Sequence of chain 1.L:
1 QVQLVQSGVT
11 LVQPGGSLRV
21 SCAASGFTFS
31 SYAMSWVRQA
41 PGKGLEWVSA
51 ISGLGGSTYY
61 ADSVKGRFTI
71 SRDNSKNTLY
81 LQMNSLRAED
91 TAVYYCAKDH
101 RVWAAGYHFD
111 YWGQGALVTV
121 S

This small molecule binds to this protein.
Small molecule (SMILES): CC(=O)N[C@H]1[C@H](O[C@H]2[C@H](O)[C@@H](NC(C)=O)CO[C@@H]2CO)O[C@H](CO)[C@@H](O[C@@H]2O[C@H](CO[C@H]3O[C@H](CO)[C@@H](O)[C@H](O)[C@@H]3O)[C@@H](O)[C@H](O[C@H]3O[C@H](CO)[C@@H](O)[C@H](O)[C@@H]3O[C@H]3O[C@H](CO)[C@@H](O)[C@H](O)[C@@H]3O)[C@@H]2O)[C@@H]1O

Sequence of chain 1.J:
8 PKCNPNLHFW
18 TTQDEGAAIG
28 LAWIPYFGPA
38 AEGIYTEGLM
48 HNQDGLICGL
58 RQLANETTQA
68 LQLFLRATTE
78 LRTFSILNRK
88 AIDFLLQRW

Binding-site contacts:
Ligand atom C8 contacts residue ASN62 of chain 1.J at 3.3 Å.
Ligand atom O4 contacts residue SER31 of chain 1.K at 2.8 Å (h-bond).
Ligand atom N2 contacts residue GLU125 of chain 1.I at 4.1 Å.
Ligand atom C1 contacts residue GLU125 of chain 1.I at 4.0 Å.
Ligand atom C4 contacts residue LYS124 of chain 1.I at 3.0 Å.
Ligand atom C3 contacts residue ASN62 of chain 1.J at 3.8 Å.
Ligand atom C3 contacts residue LYS124 of chain 1.I at 3.2 Å.
Ligand atom C5 contacts residue TRP103 of chain 1.L at 4.1 Å (hydrophobic).
Ligand atom O7 contacts residue ASN62 of chain 1.J at 3.9 Å.
Ligand atom O7 contacts residue GLU125 of chain 1.I at 2.8 Å (salt-bridge).
Ligand atom C6 contacts residue SER52 of chain 1.K at 3.3 Å.
Ligand atom C6 contacts residue GLU125 of chain 1.I at 3.0 Å.
Ligand atom O4 contacts residue LYS124 of chain 1.I at 2.7 Å (salt-bridge).
Ligand atom O5 contacts residue TRP103 of chain 1.L at 3.2 Å.
Ligand atom O3 contacts residue GLU125 of chain 1.I at 2.6 Å (salt-bridge).
Ligand atom C1 contacts residue TRP103 of chain 1.L at 3.8 Å (hydrophobic).
Ligand atom O3 contacts residue SER31 of chain 1.K at 3.5 Å (h-bond).
Ligand atom C3 contacts residue GLU125 of chain 1.I at 3.9 Å.
Ligand atom C2 contacts residue ASN62 of chain 1.J at 2.6 Å.
Ligand atom N2 contacts residue ASN62 of chain 1.J at 2.4 Å (h-bond).
Ligand atom C6 contacts residue ARG101 of chain 1.L at 3.7 Å.
Ligand atom C8 contacts residue GLU125 of chain 1.I at 4.0 Å.
Ligand atom C6 contacts residue VAL102 of chain 1.L at 4.1 Å (hydrophobic).
Ligand atom O6 contacts residue VAL102 of chain 1.L at 3.5 Å.
Ligand atom O5 contacts residue ARG101 of chain 1.L at 3.7 Å.
Ligand atom O6 contacts residue SER52 of chain 1.K at 2.2 Å (h-bond).
Ligand atom O6 contacts residue ARG101 of chain 1.L at 2.9 Å (salt-bridge).
Ligand atom C5 contacts residue GLU125 of chain 1.I at 3.0 Å.
Ligand atom C7 contacts residue GLU125 of chain 1.I at 3.5 Å.
Ligand atom C1 contacts residue ASN62 of chain 1.J at 1.4 Å.
Ligand atom C4 contacts residue SER31 of chain 1.K at 3.7 Å.
Ligand atom O5 contacts residue ASN62 of chain 1.J at 2.3 Å (h-bond).
Ligand atom C3 contacts residue SER31 of chain 1.K at 3.6 Å.
Ligand atom O7 contacts residue VAL102 of chain 1.L at 4.1 Å.
Ligand atom C5 contacts residue ASN62 of chain 1.J at 3.6 Å.
Ligand atom C7 contacts residue ASN62 of chain 1.J at 3.0 Å.
Ligand atom O6 contacts residue LYS124 of chain 1.I at 4.0 Å.
Ligand atom O6 contacts residue TRP103 of chain 1.L at 3.3 Å.
Ligand atom O5 contacts residue GLU125 of chain 1.I at 3.3 Å (salt-bridge).
Ligand atom O3 contacts residue LYS124 of chain 1.I at 2.3 Å (salt-bridge).

Sequence of chain 1.I:
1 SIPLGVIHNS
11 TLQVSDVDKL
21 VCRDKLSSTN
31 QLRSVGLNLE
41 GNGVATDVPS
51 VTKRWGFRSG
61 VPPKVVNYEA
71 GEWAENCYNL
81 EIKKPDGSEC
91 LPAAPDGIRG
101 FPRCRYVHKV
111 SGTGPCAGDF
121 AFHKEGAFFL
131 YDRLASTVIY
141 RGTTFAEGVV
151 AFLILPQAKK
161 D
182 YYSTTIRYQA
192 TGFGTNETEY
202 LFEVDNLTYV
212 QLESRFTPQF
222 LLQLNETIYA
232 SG

Sequence of chain 1.K:
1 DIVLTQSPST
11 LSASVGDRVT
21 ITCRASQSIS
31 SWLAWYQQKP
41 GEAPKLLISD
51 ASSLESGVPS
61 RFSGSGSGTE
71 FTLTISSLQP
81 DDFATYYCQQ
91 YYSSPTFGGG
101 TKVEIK